The protein below binds the small molecule below.
Small molecule (SMILES): COC(=O)c1ccc(CNC(=O)[C@@H]2C[C@@H](O)CN2C(=O)Cc2cc(C)no2)cc1

Binding-site contacts:
Ligand atom C contacts residue TYR47 of chain 1.C at 3.4 Å (hydrophobic).
Ligand atom OD1 contacts residue TRP66 of chain 1.C at 3.9 Å.
Ligand atom NAR contacts residue HIS59 of chain 1.C at 2.9 Å (h-bond).
Ligand atom CD2 contacts residue HIS64 of chain 1.C at 3.9 Å.
Ligand atom OAS contacts residue PRO48 of chain 1.C at 3.5 Å.
Ligand atom OAD contacts residue ILE58 of chain 1.C at 3.5 Å.
Ligand atom C contacts residue HIS59 of chain 1.C at 3.5 Å.
Ligand atom CB contacts residue SER60 of chain 1.C at 3.8 Å.
Ligand atom CBA contacts residue PRO48 of chain 1.C at 3.9 Å (hydrophobic).
Ligand atom OD1 contacts residue HIS64 of chain 1.C at 2.8 Å (h-bond).
Ligand atom NAQ contacts residue HIS64 of chain 1.C at 3.7 Å.
Ligand atom CG contacts residue TRP37 of chain 1.C at 3.7 Å (hydrophobic).
Ligand atom CD2 contacts residue TRP37 of chain 1.C at 3.3 Å (hydrophobic).
Ligand atom CD2 contacts residue TYR47 of chain 1.C at 3.5 Å (hydrophobic).
Ligand atom CG contacts residue TRP66 of chain 1.C at 3.4 Å (hydrophobic).
Ligand atom CB contacts residue TRP66 of chain 1.C at 3.5 Å (hydrophobic).
Ligand atom OAT contacts residue HIS64 of chain 1.C at 3.1 Å.
Ligand atom OD1 contacts residue TRP37 of chain 1.C at 4.0 Å.
Ligand atom CAG contacts residue ILE58 of chain 1.C at 3.7 Å (hydrophobic).
Ligand atom OAB contacts residue TYR61 of chain 1.C at 3.5 Å.
Ligand atom N contacts residue TYR47 of chain 1.C at 3.5 Å (h-bond).
Ligand atom CA contacts residue HIS59 of chain 1.C at 3.3 Å.
Ligand atom OD1 contacts residue TYR61 of chain 1.C at 3.5 Å.
Ligand atom OD1 contacts residue SER60 of chain 1.C at 2.6 Å (h-bond).
Ligand atom O contacts residue TYR47 of chain 1.C at 2.5 Å (h-bond).
Ligand atom CAW contacts residue TYR61 of chain 1.C at 3.7 Å (hydrophobic).
Ligand atom CAE contacts residue HIS59 of chain 1.C at 3.8 Å.
Ligand atom CG contacts residue SER60 of chain 1.C at 3.4 Å.
Ligand atom OAD contacts residue ARG56 of chain 1.C at 3.5 Å.
Ligand atom CB contacts residue HIS59 of chain 1.C at 3.5 Å.
Ligand atom CAI contacts residue PRO48 of chain 1.C at 3.7 Å (hydrophobic).
Ligand atom CAL contacts residue HIS59 of chain 1.C at 3.9 Å.
Ligand atom CB contacts residue TYR47 of chain 1.C at 3.6 Å (hydrophobic).
Ligand atom CG contacts residue HIS64 of chain 1.C at 3.6 Å.
Ligand atom OAD contacts residue PRO48 of chain 1.C at 3.7 Å.
Ligand atom CA contacts residue TYR47 of chain 1.C at 3.7 Å (hydrophobic).
Ligand atom NAQ contacts residue TYR61 of chain 1.C at 3.2 Å.
Ligand atom CAZ contacts residue TYR61 of chain 1.C at 3.6 Å (hydrophobic).
Ligand atom CAU contacts residue TYR61 of chain 1.C at 3.8 Å (hydrophobic).
Ligand atom OAT contacts residue TYR61 of chain 1.C at 3.0 Å.

Sequence of chain 1.C:
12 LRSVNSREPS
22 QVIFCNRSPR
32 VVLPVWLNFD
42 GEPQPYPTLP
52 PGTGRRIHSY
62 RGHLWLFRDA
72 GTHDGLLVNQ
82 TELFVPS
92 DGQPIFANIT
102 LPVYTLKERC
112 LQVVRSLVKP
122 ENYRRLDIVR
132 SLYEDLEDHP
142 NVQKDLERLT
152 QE